A protein and the small-molecule ligand that binds it are described below.
Small molecule (SMILES): CCOc1ccc2nc(S(N)(=O)=O)sc2c1

Sequence of chain 1.H:
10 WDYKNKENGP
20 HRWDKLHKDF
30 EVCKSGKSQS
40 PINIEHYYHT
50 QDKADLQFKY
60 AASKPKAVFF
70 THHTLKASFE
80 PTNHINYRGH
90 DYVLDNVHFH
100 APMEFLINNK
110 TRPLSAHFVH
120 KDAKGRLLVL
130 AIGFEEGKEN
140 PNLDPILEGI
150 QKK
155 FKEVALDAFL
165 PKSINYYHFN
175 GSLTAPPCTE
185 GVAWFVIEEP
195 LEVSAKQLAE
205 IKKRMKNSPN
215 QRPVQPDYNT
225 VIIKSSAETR

Binding-site contacts:
Ligand atom O1 contacts residue VAL128 of chain 1.H at 4.0 Å.
Ligand atom C7 contacts residue GOL1 of chain 1.HA at 4.1 Å.
Ligand atom O1 contacts residue HIS116 of chain 1.H at 3.6 Å.
Ligand atom C5 contacts residue GOL1 of chain 1.HA at 4.0 Å.
Ligand atom N1 contacts residue THR178 of chain 1.H at 2.8 Å (h-bond).
Ligand atom S1 contacts residue HIS97 of chain 1.H at 3.4 Å (h-bond).
Ligand atom N2 contacts residue ALA179 of chain 1.H at 3.8 Å.
Ligand atom C4 contacts residue GOL1 of chain 1.HA at 3.8 Å.
Ligand atom C3 contacts residue GOL1 of chain 1.HA at 3.7 Å.
Ligand atom N1 contacts residue HIS97 of chain 1.H at 3.3 Å (h-bond).
Ligand atom S2 contacts residue HIS97 of chain 1.H at 4.0 Å.
Ligand atom S1 contacts residue LEU177 of chain 1.H at 4.0 Å.
Ligand atom C7 contacts residue PRO180 of chain 1.H at 3.5 Å (hydrophobic).
Ligand atom S2 contacts residue GOL1 of chain 1.HA at 4.0 Å.
Ligand atom S2 contacts residue LEU177 of chain 1.H at 3.6 Å.
Ligand atom C6 contacts residue PRO180 of chain 1.H at 3.9 Å (hydrophobic).
Ligand atom C2 contacts residue LEU177 of chain 1.H at 3.9 Å (hydrophobic).
Ligand atom O2 contacts residue THR178 of chain 1.H at 3.2 Å (h-bond).
Ligand atom N2 contacts residue GOL1 of chain 1.HA at 3.3 Å (h-bond).
Ligand atom O2 contacts residue ZN1 of chain 1.EA at 4.0 Å.
Ligand atom C1 contacts residue GOL1 of chain 1.HA at 3.7 Å.
Ligand atom C2 contacts residue GOL1 of chain 1.HA at 3.5 Å.
Ligand atom N1 contacts residue HIS116 of chain 1.H at 4.0 Å.
Ligand atom C7 contacts residue LEU177 of chain 1.H at 4.1 Å (hydrophobic).
Ligand atom S1 contacts residue THR178 of chain 1.H at 3.8 Å.
Ligand atom O1 contacts residue HIS97 of chain 1.H at 2.8 Å (h-bond).
Ligand atom N1 contacts residue HIS99 of chain 1.H at 3.4 Å (h-bond).
Ligand atom S2 contacts residue VAL118 of chain 1.H at 4.0 Å.
Ligand atom C1 contacts residue HIS97 of chain 1.H at 4.0 Å.
Ligand atom N1 contacts residue GOL1 of chain 1.HA at 4.0 Å.
Ligand atom S1 contacts residue ZN1 of chain 1.EA at 3.0 Å.
Ligand atom N2 contacts residue LEU177 of chain 1.H at 3.7 Å.
Ligand atom N1 contacts residue ZN1 of chain 1.EA at 2.1 Å.
Ligand atom O3 contacts residue GOL1 of chain 1.HA at 4.0 Å.
Ligand atom O2 contacts residue TRP188 of chain 1.H at 3.8 Å.
Ligand atom C6 contacts residue PRO181 of chain 1.H at 4.0 Å (hydrophobic).
Ligand atom C1 contacts residue LEU177 of chain 1.H at 3.4 Å (hydrophobic).
Ligand atom C3 contacts residue LEU177 of chain 1.H at 4.0 Å (hydrophobic).
Ligand atom O1 contacts residue ZN1 of chain 1.EA at 2.8 Å.
Ligand atom O2 contacts residue LEU177 of chain 1.H at 3.4 Å.